Binding-site contacts:
Ligand atom OE1 contacts residue ARG72 of chain 1.A at 3.0 Å (salt-bridge).
Ligand atom OE1 contacts residue ARG107 of chain 1.A at 2.8 Å (salt-bridge).
Ligand atom CD1 contacts residue TYR26 of chain 1.A at 3.0 Å (hydrophobic).
Ligand atom O contacts residue PHE269 of chain 1.A at 3.2 Å.
Ligand atom CD contacts residue SER55 of chain 1.A at 3.5 Å.
Ligand atom OE2 contacts residue SER200 of chain 1.A at 3.4 Å (h-bond).
Ligand atom CD contacts residue SER200 of chain 1.A at 3.4 Å.
Ligand atom CD contacts residue TYR26 of chain 1.A at 3.4 Å (hydrophobic).
Ligand atom CB contacts residue ASN74 of chain 1.A at 3.7 Å.
Ligand atom O contacts residue ASN74 of chain 1.A at 3.6 Å (h-bond).
Ligand atom O contacts residue ALA248 of chain 1.A at 3.3 Å.
Ligand atom CB contacts residue TYR217 of chain 1.A at 3.5 Å (hydrophobic).
Ligand atom OE1 contacts residue ASN74 of chain 1.A at 2.9 Å (h-bond).
Ligand atom CG contacts residue TYR217 of chain 1.A at 3.1 Å (hydrophobic).
Ligand atom O contacts residue SER247 of chain 1.A at 2.7 Å (h-bond).
Ligand atom OE2 contacts residue TYR264 of chain 1.A at 3.3 Å.
Ligand atom CD2 contacts residue TYR264 of chain 1.A at 3.5 Å (hydrophobic).
Ligand atom CG contacts residue GLN222 of chain 1.A at 3.3 Å.
Ligand atom N contacts residue TYR26 of chain 1.A at 3.2 Å (h-bond).
Ligand atom OE1 contacts residue SER200 of chain 1.A at 2.7 Å (h-bond).
Ligand atom O contacts residue PHE269 of chain 1.A at 3.8 Å.
Ligand atom OE2 contacts residue GLN222 of chain 1.A at 3.3 Å (h-bond).
Ligand atom N contacts residue TYR264 of chain 1.A at 3.7 Å.
Ligand atom C contacts residue PHE269 of chain 1.A at 3.6 Å (hydrophobic).
Ligand atom CD1 contacts residue ASN79 of chain 1.A at 2.8 Å.
Ligand atom C contacts residue SER247 of chain 1.A at 3.5 Å.
Ligand atom CG contacts residue TYR26 of chain 1.A at 3.3 Å (hydrophobic).
Ligand atom CD contacts residue GLN222 of chain 1.A at 3.7 Å.
Ligand atom OE2 contacts residue SER55 of chain 1.A at 2.7 Å (h-bond).
Ligand atom CD contacts residue ARG107 of chain 1.A at 3.6 Å.
Ligand atom OE2 contacts residue GLY266 of chain 1.A at 3.7 Å.
Ligand atom O contacts residue TYR264 of chain 1.A at 3.5 Å.
Ligand atom O contacts residue SER294 of chain 1.A at 2.8 Å (h-bond).
Ligand atom CA contacts residue TYR26 of chain 1.A at 3.5 Å (hydrophobic).
Ligand atom O contacts residue GLN222 of chain 1.A at 2.8 Å (h-bond).
Ligand atom OE2 contacts residue ARG175 of chain 1.A at 2.8 Å (salt-bridge).
Ligand atom O contacts residue TYR264 of chain 1.A at 3.7 Å.
Ligand atom CG2 contacts residue ARG107 of chain 1.A at 3.6 Å.
Ligand atom CA contacts residue TYR264 of chain 1.A at 3.6 Å (hydrophobic).
Ligand atom OE2 contacts residue TYR26 of chain 1.A at 3.6 Å.

A protein and the small-molecule ligand that binds it are described below.
Small molecule (SMILES): CC(C)C[C@H](NC(=O)[C@H](Cc1ccccc1)NC(=O)[C@H](CCC(=O)O)NC(=O)CNC(=O)[C@@H](NC(=O)[C@H](CCC(=O)O)NC(=O)[C@H](CCC(=O)O)NC(=O)[C@H](CC(=O)O)NC(=O)[C@@H](N)CC(C)C)[C@@H](C)O)C(=O)O

Sequence of chain 1.A:
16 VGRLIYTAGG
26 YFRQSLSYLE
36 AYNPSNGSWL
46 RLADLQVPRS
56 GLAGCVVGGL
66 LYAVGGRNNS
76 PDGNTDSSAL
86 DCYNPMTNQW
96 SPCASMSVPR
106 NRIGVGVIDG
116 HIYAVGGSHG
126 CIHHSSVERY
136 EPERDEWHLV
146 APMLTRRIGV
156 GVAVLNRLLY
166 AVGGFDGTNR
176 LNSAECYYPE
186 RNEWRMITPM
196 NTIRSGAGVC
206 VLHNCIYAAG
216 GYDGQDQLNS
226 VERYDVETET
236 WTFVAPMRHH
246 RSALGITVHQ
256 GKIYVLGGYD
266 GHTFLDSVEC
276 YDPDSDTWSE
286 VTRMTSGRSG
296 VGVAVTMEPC